Binding-site contacts:
Ligand atom O contacts residue LEU58 of chain 2.A at 3.7 Å.
Ligand atom C9 contacts residue SER81 of chain 2.A at 4.3 Å.
Ligand atom C1 contacts residue GLU55 of chain 2.A at 3.9 Å.
Ligand atom C3 contacts residue HIS80 of chain 2.A at 3.7 Å.
Ligand atom C9 contacts residue HIS80 of chain 2.A at 3.7 Å.
Ligand atom C6 contacts residue HIS80 of chain 2.A at 3.6 Å.
Ligand atom C8 contacts residue SER81 of chain 2.A at 3.7 Å.
Ligand atom C contacts residue MET82 of chain 2.A at 4.4 Å (hydrophobic).
Ligand atom C8 contacts residue HIS80 of chain 2.A at 4.3 Å.
Ligand atom C contacts residue LEU58 of chain 2.A at 4.0 Å (hydrophobic).
Ligand atom C7 contacts residue SER81 of chain 2.A at 3.3 Å.
Ligand atom C5 contacts residue HIS80 of chain 2.A at 4.0 Å.
Ligand atom N1 contacts residue SER81 of chain 2.A at 3.6 Å.
Ligand atom C1 contacts residue LEU58 of chain 2.A at 3.6 Å (hydrophobic).
Ligand atom C4 contacts residue HIS80 of chain 2.A at 3.1 Å.
Ligand atom N1 contacts residue HIS80 of chain 2.A at 4.2 Å.
Ligand atom N contacts residue LEU58 of chain 2.A at 3.6 Å.
Ligand atom C3 contacts residue LEU58 of chain 2.A at 3.8 Å (hydrophobic).
Ligand atom N contacts residue ILE59 of chain 2.A at 4.4 Å.
Ligand atom N2 contacts residue HIS80 of chain 2.A at 3.4 Å (h-bond).
Ligand atom C2 contacts residue LEU58 of chain 2.A at 4.0 Å (hydrophobic).
Ligand atom C4 contacts residue SER81 of chain 2.A at 4.2 Å.
Ligand atom O contacts residue GLU55 of chain 2.A at 2.8 Å (salt-bridge).
Ligand atom C6 contacts residue SER81 of chain 2.A at 4.2 Å.
Ligand atom O contacts residue ILE59 of chain 2.A at 4.0 Å.
Ligand atom O1 contacts residue HIS80 of chain 2.A at 4.0 Å.

A protein and the small-molecule ligand that binds it are described below.
Small molecule (SMILES): CC(=O)Nc1ccc(Oc2ncccn2)cc1

Sequence of chain 2.A:
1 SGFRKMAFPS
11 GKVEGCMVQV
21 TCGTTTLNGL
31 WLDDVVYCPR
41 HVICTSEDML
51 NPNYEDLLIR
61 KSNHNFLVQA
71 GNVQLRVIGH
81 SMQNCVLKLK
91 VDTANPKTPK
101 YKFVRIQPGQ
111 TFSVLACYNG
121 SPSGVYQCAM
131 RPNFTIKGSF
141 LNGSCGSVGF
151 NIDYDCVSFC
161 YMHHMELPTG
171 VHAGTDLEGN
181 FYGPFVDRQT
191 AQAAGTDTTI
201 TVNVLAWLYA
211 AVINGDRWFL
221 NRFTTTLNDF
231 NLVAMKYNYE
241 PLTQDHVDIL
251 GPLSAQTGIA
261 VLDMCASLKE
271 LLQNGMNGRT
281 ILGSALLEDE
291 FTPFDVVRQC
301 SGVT